Sequence of chain 1.L:
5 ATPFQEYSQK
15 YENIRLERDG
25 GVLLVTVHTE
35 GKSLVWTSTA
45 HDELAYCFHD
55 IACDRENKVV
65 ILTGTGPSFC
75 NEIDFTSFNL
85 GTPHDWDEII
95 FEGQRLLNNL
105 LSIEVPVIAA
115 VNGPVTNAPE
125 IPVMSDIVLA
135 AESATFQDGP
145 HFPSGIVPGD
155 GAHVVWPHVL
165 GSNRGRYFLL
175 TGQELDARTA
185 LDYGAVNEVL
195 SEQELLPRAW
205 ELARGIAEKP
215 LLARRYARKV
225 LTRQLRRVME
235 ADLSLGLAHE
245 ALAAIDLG

Binding-site contacts:
Ligand atom C8 contacts residue GLU244 of chain 1.L at 3.7 Å.
Ligand atom C5 contacts residue ILE93 of chain 1.L at 3.9 Å (hydrophobic).
Ligand atom C1 contacts residue GLU244 of chain 1.L at 4.4 Å.
Ligand atom C6 contacts residue ILE77 of chain 1.L at 3.5 Å (hydrophobic).
Ligand atom O2 contacts residue HIS145 of chain 1.L at 2.6 Å (h-bond).
Ligand atom O1 contacts residue PHE82 of chain 1.L at 3.6 Å.
Ligand atom O2 contacts residue GLU244 of chain 1.L at 2.5 Å (salt-bridge).
Ligand atom C5 contacts residue HIS45 of chain 1.L at 4.0 Å.
Ligand atom O3 contacts residue ASP154 of chain 1.L at 2.6 Å (salt-bridge).
Ligand atom C10 contacts residue ASP154 of chain 1.L at 3.2 Å.
Ligand atom C7 contacts residue LEU84 of chain 1.L at 4.0 Å (hydrophobic).
Ligand atom C1 contacts residue ILE93 of chain 1.L at 3.9 Å (hydrophobic).
Ligand atom C9 contacts residue ILE93 of chain 1.L at 3.6 Å (hydrophobic).
Ligand atom O1 contacts residue TRP40 of chain 1.L at 2.8 Å (h-bond).
Ligand atom O3 contacts residue HIS145 of chain 1.L at 4.1 Å.
Ligand atom O2 contacts residue ASP154 of chain 1.L at 3.1 Å (salt-bridge).
Ligand atom C6 contacts residue TRP40 of chain 1.L at 3.6 Å (hydrophobic).
Ligand atom C4 contacts residue HIS45 of chain 1.L at 4.0 Å.
Ligand atom C8 contacts residue ILE150 of chain 1.L at 4.3 Å (hydrophobic).
Ligand atom C7 contacts residue PHE82 of chain 1.L at 3.6 Å (hydrophobic).
Ligand atom O1 contacts residue HIS45 of chain 1.L at 3.3 Å.
Ligand atom C10 contacts residue HIS145 of chain 1.L at 3.6 Å.
Ligand atom O3 contacts residue GLU244 of chain 1.L at 4.5 Å.
Ligand atom C5 contacts residue PHE82 of chain 1.L at 3.9 Å (hydrophobic).
Ligand atom C9 contacts residue TRP90 of chain 1.L at 3.9 Å (hydrophobic).
Ligand atom C6 contacts residue PHE82 of chain 1.L at 4.2 Å (hydrophobic).
Ligand atom C7 contacts residue PHE79 of chain 1.L at 4.3 Å (hydrophobic).
Ligand atom C4 contacts residue PHE82 of chain 1.L at 4.2 Å (hydrophobic).
Ligand atom C9 contacts residue GLU244 of chain 1.L at 3.3 Å.
Ligand atom C4 contacts residue TRP40 of chain 1.L at 4.0 Å (hydrophobic).
Ligand atom C3 contacts residue TRP40 of chain 1.L at 4.4 Å (hydrophobic).
Ligand atom C6 contacts residue PRO144 of chain 1.L at 4.0 Å (hydrophobic).
Ligand atom C10 contacts residue GLU244 of chain 1.L at 3.3 Å.

A small-molecule ligand and the protein it binds are described below.
Small molecule (SMILES): C[C@@H]1C(=O)C[C@@H](CC(O)O)C1(C)C